Sequence of chain 1.A:
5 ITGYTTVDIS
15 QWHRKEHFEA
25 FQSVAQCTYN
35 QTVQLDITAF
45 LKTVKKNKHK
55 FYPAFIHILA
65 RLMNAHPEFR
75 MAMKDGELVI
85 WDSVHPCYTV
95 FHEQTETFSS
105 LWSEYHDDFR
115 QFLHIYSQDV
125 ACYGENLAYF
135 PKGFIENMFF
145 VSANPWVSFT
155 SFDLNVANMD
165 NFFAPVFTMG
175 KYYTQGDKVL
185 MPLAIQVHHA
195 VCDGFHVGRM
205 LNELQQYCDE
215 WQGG

This protein binds this small molecule.
Small molecule (SMILES): CC(=O)O[C@H]1C[C@@]2(C)[C@@H](C[C@@H](O)[C@H]3[C@@]4(C)CC[C@@H](O)[C@@H](C)[C@@H]4CC[C@@]32C)/C1=C(\CCC=C(C)C)C(=O)O

Binding-site contacts:
Ligand atom O1 contacts residue SER104 of chain 1.A at 4.1 Å.
Ligand atom C23 contacts residue PHE144 of chain 1.A at 3.4 Å (hydrophobic).
Ligand atom C27 contacts residue ALA24 of chain 1.B at 3.8 Å (hydrophobic).
Ligand atom C16 contacts residue ALA29 of chain 1.B at 4.0 Å (hydrophobic).
Ligand atom C21 contacts residue VAL170 of chain 1.A at 4.2 Å (hydrophobic).
Ligand atom O2 contacts residue PHE166 of chain 1.A at 3.7 Å.
Ligand atom O3 contacts residue VAL160 of chain 1.A at 3.5 Å.
Ligand atom C7 contacts residue LEU158 of chain 1.A at 3.8 Å (hydrophobic).
Ligand atom O3 contacts residue ALA29 of chain 1.B at 3.5 Å.
Ligand atom C27 contacts residue ALA29 of chain 1.B at 4.0 Å (hydrophobic).
Ligand atom C31 contacts residue VAL28 of chain 1.B at 4.0 Å (hydrophobic).
Ligand atom C3 contacts residue SER146 of chain 1.A at 3.4 Å.
Ligand atom O1 contacts residue TYR133 of chain 1.A at 2.6 Å (h-bond).
Ligand atom C27 contacts residue TYR133 of chain 1.A at 3.1 Å (hydrophobic).
Ligand atom C32 contacts residue ASN162 of chain 1.A at 3.2 Å.
Ligand atom C19 contacts residue PHE144 of chain 1.A at 4.1 Å (hydrophobic).
Ligand atom C12 contacts residue TYR133 of chain 1.A at 3.9 Å (hydrophobic).
Ligand atom C25 contacts residue PHE134 of chain 1.A at 3.3 Å (hydrophobic).
Ligand atom O6 contacts residue HIS193 of chain 1.B at 2.9 Å (h-bond).
Ligand atom C26 contacts residue PHE134 of chain 1.A at 3.6 Å (hydrophobic).
Ligand atom C26 contacts residue TYR133 of chain 1.A at 4.1 Å (hydrophobic).
Ligand atom C18 contacts residue PHE156 of chain 1.A at 3.8 Å (hydrophobic).
Ligand atom C18 contacts residue HIS193 of chain 1.B at 4.1 Å.
Ligand atom C21 contacts residue PHE166 of chain 1.A at 3.3 Å (hydrophobic).
Ligand atom C6 contacts residue LEU158 of chain 1.A at 3.8 Å (hydrophobic).
Ligand atom C11 contacts residue TYR133 of chain 1.A at 3.6 Å (hydrophobic).
Ligand atom C32 contacts residue PHE166 of chain 1.A at 4.1 Å (hydrophobic).
Ligand atom C2 contacts residue SER146 of chain 1.A at 3.5 Å.
Ligand atom O5 contacts residue VAL28 of chain 1.B at 3.3 Å (h-bond).
Ligand atom C27 contacts residue PHE134 of chain 1.A at 3.9 Å (hydrophobic).
Ligand atom O3 contacts residue VAL28 of chain 1.B at 3.6 Å (h-bond).
Ligand atom C24 contacts residue PHE134 of chain 1.A at 3.7 Å (hydrophobic).
Ligand atom O5 contacts residue ALA29 of chain 1.B at 4.0 Å.
Ligand atom C12 contacts residue PHE144 of chain 1.A at 3.7 Å (hydrophobic).
Ligand atom C31 contacts residue VAL160 of chain 1.A at 3.7 Å (hydrophobic).
Ligand atom C11 contacts residue PHE144 of chain 1.A at 3.9 Å (hydrophobic).
Ligand atom C20 contacts residue TYR133 of chain 1.A at 3.8 Å (hydrophobic).
Ligand atom C20 contacts residue PHE25 of chain 1.B at 3.7 Å (hydrophobic).
Ligand atom O2 contacts residue VAL160 of chain 1.A at 4.0 Å.
Ligand atom C2 contacts residue THR93 of chain 1.A at 3.4 Å.

Sequence of chain 1.B:
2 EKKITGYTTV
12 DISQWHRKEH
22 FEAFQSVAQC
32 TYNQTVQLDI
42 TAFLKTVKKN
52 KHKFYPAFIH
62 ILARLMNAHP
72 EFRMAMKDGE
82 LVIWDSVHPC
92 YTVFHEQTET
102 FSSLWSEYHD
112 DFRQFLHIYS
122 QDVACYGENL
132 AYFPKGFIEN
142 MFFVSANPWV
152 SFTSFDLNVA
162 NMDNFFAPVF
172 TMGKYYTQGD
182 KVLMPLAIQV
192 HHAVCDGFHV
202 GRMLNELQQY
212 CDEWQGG